Sequence of chain 1.B:
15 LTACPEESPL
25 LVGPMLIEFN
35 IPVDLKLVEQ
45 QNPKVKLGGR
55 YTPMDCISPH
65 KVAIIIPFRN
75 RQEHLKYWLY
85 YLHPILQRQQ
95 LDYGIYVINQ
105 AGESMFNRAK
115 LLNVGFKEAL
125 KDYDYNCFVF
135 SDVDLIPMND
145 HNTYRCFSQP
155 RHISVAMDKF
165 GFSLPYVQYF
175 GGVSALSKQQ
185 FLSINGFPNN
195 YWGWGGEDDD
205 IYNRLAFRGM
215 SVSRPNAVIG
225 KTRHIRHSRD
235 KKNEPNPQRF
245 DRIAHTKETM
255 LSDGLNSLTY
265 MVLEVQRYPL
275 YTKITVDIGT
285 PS

Binding-site contacts:
Ligand atom O3' contacts residue VAL137 of chain 1.B at 3.4 Å (h-bond).
Ligand atom O2 contacts residue ARG75 of chain 1.B at 3.4 Å.
Ligand atom O4 contacts residue ASP234 of chain 1.B at 3.3 Å.
Ligand atom C1B contacts residue PHE110 of chain 1.B at 3.6 Å (hydrophobic).
Ligand atom O1A contacts residue ASP138 of chain 1.B at 3.0 Å (salt-bridge).
Ligand atom C6 contacts residue PHE110 of chain 1.B at 3.4 Å (hydrophobic).
Ligand atom O2' contacts residue PRO71 of chain 1.B at 2.9 Å (h-bond).
Ligand atom C2B contacts residue PRO71 of chain 1.B at 3.7 Å (hydrophobic).
Ligand atom O1A contacts residue ARG75 of chain 1.B at 3.2 Å (salt-bridge).
Ligand atom PA contacts residue MN1 of chain 1.L at 3.5 Å.
Ligand atom O1A contacts residue HIS231 of chain 1.B at 3.0 Å (h-bond).
Ligand atom C3B contacts residue ARG75 of chain 1.B at 3.6 Å.
Ligand atom O1B contacts residue HIS231 of chain 1.B at 3.2 Å (h-bond).
Ligand atom N3 contacts residue ARG73 of chain 1.B at 3.0 Å (salt-bridge).
Ligand atom O1B contacts residue LYS163 of chain 1.B at 3.4 Å (salt-bridge).
Ligand atom C6' contacts residue NGS1 of chain 1.N at 3.7 Å.
Ligand atom C1B contacts residue PRO71 of chain 1.B at 3.6 Å (hydrophobic).
Ligand atom O1B contacts residue HIS228 of chain 1.B at 3.1 Å (h-bond).
Ligand atom O1A contacts residue MN1 of chain 1.L at 2.1 Å.
Ligand atom O2A contacts residue ARG75 of chain 1.B at 3.4 Å (salt-bridge).
Ligand atom N1 contacts residue PHE110 of chain 1.B at 3.3 Å.
Ligand atom O2 contacts residue ARG73 of chain 1.B at 2.9 Å (salt-bridge).
Ligand atom O3' contacts residue ASP138 of chain 1.B at 2.9 Å (salt-bridge).
Ligand atom O2 contacts residue PRO71 of chain 1.B at 3.5 Å (h-bond).
Ligand atom PB contacts residue MN1 of chain 1.L at 3.4 Å.
Ligand atom O3B contacts residue LYS163 of chain 1.B at 3.3 Å (salt-bridge).
Ligand atom C2 contacts residue PHE110 of chain 1.B at 3.5 Å (hydrophobic).
Ligand atom O2 contacts residue PHE72 of chain 1.B at 3.2 Å.
Ligand atom C6' contacts residue TRP198 of chain 1.B at 3.5 Å (hydrophobic).
Ligand atom O2A contacts residue HIS231 of chain 1.B at 3.5 Å.
Ligand atom N3 contacts residue PHE110 of chain 1.B at 3.6 Å.
Ligand atom C5 contacts residue ASN237 of chain 1.B at 3.6 Å.
Ligand atom C1' contacts residue TRP198 of chain 1.B at 3.6 Å (hydrophobic).
Ligand atom O1B contacts residue MN1 of chain 1.L at 2.1 Å.
Ligand atom C4' contacts residue TRP198 of chain 1.B at 3.5 Å (hydrophobic).
Ligand atom C2 contacts residue ARG73 of chain 1.B at 3.6 Å.
Ligand atom C4B contacts residue ASP136 of chain 1.B at 3.5 Å.
Ligand atom O2' contacts residue VAL137 of chain 1.B at 2.9 Å (h-bond).
Ligand atom O3' contacts residue ARG75 of chain 1.B at 3.6 Å (salt-bridge).
Ligand atom O3' contacts residue ASP136 of chain 1.B at 3.2 Å.

The small molecule below binds the protein below.
Small molecule (SMILES): NCCCCCCO[P](=O)(O)O[P](=O)(O)OC[C@H]1O[C@@H](n2ccc(=O)[nH]c2=O)[C@H](O)[C@@H]1O